Sequence of chain 1.A:
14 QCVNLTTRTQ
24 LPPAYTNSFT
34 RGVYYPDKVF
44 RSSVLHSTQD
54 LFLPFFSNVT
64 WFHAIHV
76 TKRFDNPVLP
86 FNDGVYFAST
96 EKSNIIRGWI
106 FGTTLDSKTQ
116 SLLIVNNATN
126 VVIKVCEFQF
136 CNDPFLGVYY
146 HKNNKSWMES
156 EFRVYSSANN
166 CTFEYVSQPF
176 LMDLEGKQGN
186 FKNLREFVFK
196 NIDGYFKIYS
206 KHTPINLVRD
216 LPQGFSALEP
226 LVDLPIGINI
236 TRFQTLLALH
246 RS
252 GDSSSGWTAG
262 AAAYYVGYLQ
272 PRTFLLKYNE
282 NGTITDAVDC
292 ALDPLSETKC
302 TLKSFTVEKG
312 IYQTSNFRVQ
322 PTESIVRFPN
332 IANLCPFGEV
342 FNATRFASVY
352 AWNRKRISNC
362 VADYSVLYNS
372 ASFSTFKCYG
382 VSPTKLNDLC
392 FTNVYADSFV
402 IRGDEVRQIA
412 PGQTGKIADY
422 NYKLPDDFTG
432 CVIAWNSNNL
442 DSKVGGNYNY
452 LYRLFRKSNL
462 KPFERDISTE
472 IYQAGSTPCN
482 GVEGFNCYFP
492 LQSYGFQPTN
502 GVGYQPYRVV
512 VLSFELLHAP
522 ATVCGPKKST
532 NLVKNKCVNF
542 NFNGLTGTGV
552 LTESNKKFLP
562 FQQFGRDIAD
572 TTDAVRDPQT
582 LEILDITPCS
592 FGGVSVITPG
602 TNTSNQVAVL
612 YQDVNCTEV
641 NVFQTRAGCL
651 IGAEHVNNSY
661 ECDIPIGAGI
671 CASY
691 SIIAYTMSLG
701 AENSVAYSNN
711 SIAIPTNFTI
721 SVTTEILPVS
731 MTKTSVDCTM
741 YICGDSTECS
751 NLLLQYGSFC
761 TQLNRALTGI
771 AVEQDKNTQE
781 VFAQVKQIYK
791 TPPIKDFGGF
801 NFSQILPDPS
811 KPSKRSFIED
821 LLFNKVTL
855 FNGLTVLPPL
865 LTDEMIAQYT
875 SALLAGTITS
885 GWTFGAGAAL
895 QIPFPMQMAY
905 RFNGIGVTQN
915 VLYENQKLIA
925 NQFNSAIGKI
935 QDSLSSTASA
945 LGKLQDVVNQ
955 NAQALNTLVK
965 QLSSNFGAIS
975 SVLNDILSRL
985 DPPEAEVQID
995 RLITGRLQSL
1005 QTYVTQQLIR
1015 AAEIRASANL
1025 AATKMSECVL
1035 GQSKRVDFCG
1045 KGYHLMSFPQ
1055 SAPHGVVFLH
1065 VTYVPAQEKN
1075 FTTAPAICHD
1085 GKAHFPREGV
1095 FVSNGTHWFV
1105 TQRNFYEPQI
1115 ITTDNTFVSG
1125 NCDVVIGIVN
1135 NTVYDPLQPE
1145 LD

Binding-site contacts:
Ligand atom C8 contacts residue PRO579 of chain 1.A at 3.3 Å (hydrophobic).
Ligand atom C4 contacts residue ASN331 of chain 1.A at 4.3 Å.
Ligand atom O7 contacts residue ALA333 of chain 1.A at 4.3 Å.
Ligand atom C1 contacts residue GLN580 of chain 1.A at 3.3 Å.
Ligand atom O5 contacts residue ASN331 of chain 1.A at 2.5 Å (h-bond).
Ligand atom O7 contacts residue ILE332 of chain 1.A at 4.5 Å.
Ligand atom N2 contacts residue GLN580 of chain 1.A at 3.1 Å (h-bond).
Ligand atom C3 contacts residue ASN331 of chain 1.A at 3.9 Å.
Ligand atom C7 contacts residue PRO579 of chain 1.A at 4.2 Å (hydrophobic).
Ligand atom C7 contacts residue GLN580 of chain 1.A at 3.9 Å.
Ligand atom O7 contacts residue ASN331 of chain 1.A at 3.5 Å.
Ligand atom C2 contacts residue ASN331 of chain 1.A at 2.6 Å.
Ligand atom C5 contacts residue ASN331 of chain 1.A at 3.7 Å.
Ligand atom C7 contacts residue ASN331 of chain 1.A at 3.7 Å.
Ligand atom C1 contacts residue ASN331 of chain 1.A at 1.5 Å.
Ligand atom C8 contacts residue GLN580 of chain 1.A at 3.9 Å.
Ligand atom C2 contacts residue GLN580 of chain 1.A at 3.8 Å.
Ligand atom N2 contacts residue ASN331 of chain 1.A at 3.0 Å (h-bond).
Ligand atom O5 contacts residue GLN580 of chain 1.A at 3.9 Å.

This protein binds this small molecule.
Small molecule (SMILES): CC(=O)N[C@@H]1[C@@H](O)[C@H](O)[C@@H](CO)O[C@H]1O